A protein and the small-molecule ligand that binds it are described below.
Small molecule (SMILES): CC(=O)N[C@@H]1[C@@H](O)[C@H](O)[C@@H](CO)O[C@H]1O

Sequence of chain 3.C:
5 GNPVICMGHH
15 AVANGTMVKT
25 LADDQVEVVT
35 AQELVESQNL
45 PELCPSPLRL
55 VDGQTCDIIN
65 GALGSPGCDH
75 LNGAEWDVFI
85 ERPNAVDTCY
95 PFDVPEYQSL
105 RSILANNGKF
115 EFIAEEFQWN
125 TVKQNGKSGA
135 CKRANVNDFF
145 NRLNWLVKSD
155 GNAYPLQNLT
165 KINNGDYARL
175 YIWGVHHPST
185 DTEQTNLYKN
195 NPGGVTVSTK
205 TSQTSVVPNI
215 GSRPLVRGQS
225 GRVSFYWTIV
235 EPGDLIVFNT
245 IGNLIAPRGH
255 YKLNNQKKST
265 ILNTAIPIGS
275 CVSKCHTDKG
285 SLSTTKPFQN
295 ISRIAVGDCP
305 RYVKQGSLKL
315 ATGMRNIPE

Binding-site contacts:
Ligand atom C5 contacts residue SER216 of chain 1.C at 3.9 Å.
Ligand atom C8 contacts residue LEU163 of chain 3.C at 4.4 Å (hydrophobic).
Ligand atom N2 contacts residue ASN162 of chain 3.C at 3.0 Å (h-bond).
Ligand atom C8 contacts residue THR164 of chain 3.C at 3.6 Å.
Ligand atom O5 contacts residue ASN162 of chain 3.C at 2.4 Å (h-bond).
Ligand atom C1 contacts residue SER216 of chain 1.C at 4.2 Å.
Ligand atom C5 contacts residue ASN162 of chain 3.C at 3.6 Å.
Ligand atom C4 contacts residue ASN162 of chain 3.C at 4.3 Å.
Ligand atom C6 contacts residue SER216 of chain 1.C at 3.5 Å.
Ligand atom O7 contacts residue ASN162 of chain 3.C at 2.9 Å (h-bond).
Ligand atom C7 contacts residue ASN162 of chain 3.C at 3.5 Å.
Ligand atom O6 contacts residue SER216 of chain 1.C at 3.4 Å (h-bond).
Ligand atom O6 contacts residue THR184 of chain 1.C at 3.6 Å.
Ligand atom O7 contacts residue LEU163 of chain 3.C at 4.3 Å.
Ligand atom O7 contacts residue THR164 of chain 3.C at 2.9 Å (h-bond).
Ligand atom C8 contacts residue ASN162 of chain 3.C at 3.4 Å.
Ligand atom C6 contacts residue THR184 of chain 1.C at 4.5 Å.
Ligand atom C7 contacts residue THR164 of chain 3.C at 3.6 Å.
Ligand atom O5 contacts residue SER216 of chain 1.C at 3.2 Å (h-bond).
Ligand atom O7 contacts residue VAL241 of chain 3.C at 4.4 Å.
Ligand atom C4 contacts residue SER216 of chain 1.C at 4.4 Å.
Ligand atom C2 contacts residue ASN162 of chain 3.C at 2.6 Å.
Ligand atom C3 contacts residue ASN162 of chain 3.C at 3.9 Å.
Ligand atom C1 contacts residue ASN162 of chain 3.C at 1.4 Å.
Ligand atom C6 contacts residue SER183 of chain 1.C at 4.5 Å.

Sequence of chain 1.C:
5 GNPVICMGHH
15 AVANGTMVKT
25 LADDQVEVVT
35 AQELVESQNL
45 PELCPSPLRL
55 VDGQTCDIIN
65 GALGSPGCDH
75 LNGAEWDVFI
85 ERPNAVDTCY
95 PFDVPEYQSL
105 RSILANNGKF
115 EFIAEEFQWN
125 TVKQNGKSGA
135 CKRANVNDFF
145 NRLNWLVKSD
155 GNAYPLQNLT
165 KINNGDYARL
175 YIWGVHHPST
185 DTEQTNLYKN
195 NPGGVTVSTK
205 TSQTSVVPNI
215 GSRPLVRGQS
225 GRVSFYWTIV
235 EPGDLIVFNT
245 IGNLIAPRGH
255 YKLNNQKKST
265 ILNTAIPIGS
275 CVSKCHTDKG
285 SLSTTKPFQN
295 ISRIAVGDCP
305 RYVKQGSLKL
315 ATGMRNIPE